A protein and the small-molecule ligand that binds it are described below.
Small molecule (SMILES): O=c1[nH]c2ccccc2c2nccn12

Binding-site contacts:
Ligand atom O14 contacts residue PHE250 of chain 1.D at 4.0 Å.
Ligand atom C3 contacts residue PHE283 of chain 1.D at 3.4 Å (hydrophobic).
Ligand atom C9 contacts residue SER231 of chain 1.D at 3.9 Å.
Ligand atom N6 contacts residue PHE283 of chain 1.D at 3.6 Å.
Ligand atom O14 contacts residue GLN280 of chain 1.D at 3.2 Å (h-bond).
Ligand atom C10 contacts residue PHE283 of chain 1.D at 3.4 Å (hydrophobic).
Ligand atom C1 contacts residue LEU229 of chain 1.D at 4.2 Å (hydrophobic).
Ligand atom C13 contacts residue SER231 of chain 1.D at 3.1 Å.
Ligand atom N5 contacts residue PHE250 of chain 1.D at 3.8 Å.
Ligand atom N7 contacts residue GLN280 of chain 1.D at 3.5 Å (h-bond).
Ligand atom C3 contacts residue ILE246 of chain 1.D at 4.1 Å (hydrophobic).
Ligand atom C12 contacts residue PHE283 of chain 1.D at 3.8 Å (hydrophobic).
Ligand atom C9 contacts residue ILE246 of chain 1.D at 4.0 Å (hydrophobic).
Ligand atom C9 contacts residue LEU229 of chain 1.D at 3.4 Å (hydrophobic).
Ligand atom C2 contacts residue PHE250 of chain 1.D at 4.1 Å (hydrophobic).
Ligand atom C12 contacts residue LEU189 of chain 1.D at 4.2 Å (hydrophobic).
Ligand atom N6 contacts residue LEU189 of chain 1.D at 4.0 Å.
Ligand atom C10 contacts residue GLN280 of chain 1.D at 3.8 Å.
Ligand atom C13 contacts residue VAL232 of chain 1.D at 3.9 Å (hydrophobic).
Ligand atom C11 contacts residue PHE283 of chain 1.D at 3.6 Å (hydrophobic).
Ligand atom C8 contacts residue VAL232 of chain 1.D at 3.9 Å (hydrophobic).
Ligand atom C9 contacts residue TYR78 of chain 1.D at 4.2 Å (hydrophobic).
Ligand atom C12 contacts residue PHE250 of chain 1.D at 3.9 Å (hydrophobic).
Ligand atom C11 contacts residue PHE250 of chain 1.D at 3.6 Å (hydrophobic).
Ligand atom C8 contacts residue SER231 of chain 1.D at 4.0 Å.
Ligand atom O14 contacts residue PHE283 of chain 1.D at 3.5 Å.
Ligand atom O14 contacts residue TYR247 of chain 1.D at 4.2 Å.
Ligand atom C13 contacts residue ILE246 of chain 1.D at 3.4 Å (hydrophobic).
Ligand atom C4 contacts residue PHE283 of chain 1.D at 3.8 Å (hydrophobic).
Ligand atom N6 contacts residue PHE250 of chain 1.D at 4.1 Å.
Ligand atom N7 contacts residue PHE283 of chain 1.D at 3.4 Å.
Ligand atom O14 contacts residue MET267 of chain 1.D at 3.9 Å.
Ligand atom C1 contacts residue PHE283 of chain 1.D at 3.4 Å (hydrophobic).
Ligand atom C8 contacts residue PHE283 of chain 1.D at 3.8 Å (hydrophobic).
Ligand atom C2 contacts residue PHE283 of chain 1.D at 3.4 Å (hydrophobic).
Ligand atom C4 contacts residue LEU229 of chain 1.D at 3.3 Å (hydrophobic).
Ligand atom C11 contacts residue MET267 of chain 1.D at 3.8 Å (hydrophobic).
Ligand atom N5 contacts residue PHE283 of chain 1.D at 3.4 Å.
Ligand atom C10 contacts residue PHE250 of chain 1.D at 4.0 Å (hydrophobic).
Ligand atom C8 contacts residue ILE246 of chain 1.D at 3.5 Å (hydrophobic).

Sequence of chain 1.D:
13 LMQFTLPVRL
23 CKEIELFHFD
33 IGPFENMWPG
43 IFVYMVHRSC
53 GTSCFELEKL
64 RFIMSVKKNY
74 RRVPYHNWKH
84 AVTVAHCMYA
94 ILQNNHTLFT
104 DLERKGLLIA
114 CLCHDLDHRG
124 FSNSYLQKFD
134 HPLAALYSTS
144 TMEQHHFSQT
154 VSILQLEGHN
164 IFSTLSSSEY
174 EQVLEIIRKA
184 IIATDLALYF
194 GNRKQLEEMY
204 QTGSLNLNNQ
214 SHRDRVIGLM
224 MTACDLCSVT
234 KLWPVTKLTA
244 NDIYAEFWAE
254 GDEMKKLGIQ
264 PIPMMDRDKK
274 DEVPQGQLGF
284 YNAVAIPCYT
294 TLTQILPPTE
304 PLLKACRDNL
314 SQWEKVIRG